Sequence of chain 1.F:
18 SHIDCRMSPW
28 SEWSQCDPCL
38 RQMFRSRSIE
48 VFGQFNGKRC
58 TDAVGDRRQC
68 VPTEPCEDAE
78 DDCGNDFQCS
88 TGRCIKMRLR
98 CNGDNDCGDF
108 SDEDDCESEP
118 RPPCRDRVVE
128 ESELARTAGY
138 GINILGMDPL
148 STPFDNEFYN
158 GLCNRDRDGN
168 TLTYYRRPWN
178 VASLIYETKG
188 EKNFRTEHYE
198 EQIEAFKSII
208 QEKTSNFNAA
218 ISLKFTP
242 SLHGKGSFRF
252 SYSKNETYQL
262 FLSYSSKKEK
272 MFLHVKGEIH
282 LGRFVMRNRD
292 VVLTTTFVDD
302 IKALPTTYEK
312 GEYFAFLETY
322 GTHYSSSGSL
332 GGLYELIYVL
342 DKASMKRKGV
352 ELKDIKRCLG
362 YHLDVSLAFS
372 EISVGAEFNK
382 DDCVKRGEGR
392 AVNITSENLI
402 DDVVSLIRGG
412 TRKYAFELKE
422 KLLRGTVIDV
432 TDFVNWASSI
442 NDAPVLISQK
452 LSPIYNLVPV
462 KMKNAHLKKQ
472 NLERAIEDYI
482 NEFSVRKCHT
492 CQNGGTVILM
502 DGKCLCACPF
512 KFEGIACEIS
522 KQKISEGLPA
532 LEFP

Binding-site contacts:
Ligand atom C1 contacts residue ASN256 of chain 1.F at 1.4 Å.
Ligand atom C1 contacts residue THR258 of chain 1.F at 4.4 Å.
Ligand atom C8 contacts residue GLU209 of chain 1.F at 3.2 Å.
Ligand atom C6 contacts residue LYS357 of chain 1.F at 3.5 Å.
Ligand atom C4 contacts residue ASN256 of chain 1.F at 4.3 Å.
Ligand atom C2 contacts residue ASN256 of chain 1.F at 2.4 Å.
Ligand atom C8 contacts residue THR211 of chain 1.F at 4.2 Å.
Ligand atom O7 contacts residue ASN256 of chain 1.F at 3.4 Å (h-bond).
Ligand atom C6 contacts residue ASP355 of chain 1.F at 3.2 Å.
Ligand atom C6 contacts residue ASN256 of chain 1.F at 4.5 Å.
Ligand atom O5 contacts residue LYS357 of chain 1.F at 4.4 Å.
Ligand atom C7 contacts residue ASN256 of chain 1.F at 3.2 Å.
Ligand atom C5 contacts residue ASN256 of chain 1.F at 3.7 Å.
Ligand atom O6 contacts residue ASP355 of chain 1.F at 4.3 Å.
Ligand atom N2 contacts residue ASN256 of chain 1.F at 2.8 Å (h-bond).
Ligand atom C3 contacts residue ASN256 of chain 1.F at 3.8 Å.
Ligand atom C5 contacts residue ASP355 of chain 1.F at 3.6 Å.
Ligand atom O6 contacts residue LYS357 of chain 1.F at 3.3 Å (salt-bridge).
Ligand atom O5 contacts residue ASN256 of chain 1.F at 2.5 Å (h-bond).
Ligand atom C8 contacts residue ASN256 of chain 1.F at 4.3 Å.
Ligand atom O5 contacts residue ASP355 of chain 1.F at 4.1 Å.

A protein and the small-molecule ligand that binds it are described below.
Small molecule (SMILES): CC(=O)N[C@@H]1[C@@H](O)[C@H](O)[C@@H](CO)O[C@H]1O